This small molecule binds to this protein.
Small molecule (SMILES): c1ccc(-c2ccccc2)cc1

Binding-site contacts:
Ligand atom C6 contacts residue HIS233 of chain 1.O at 3.4 Å.
Ligand atom C3 contacts residue HIS233 of chain 1.O at 3.9 Å.
Ligand atom C16 contacts residue ALA234 of chain 1.O at 4.0 Å (hydrophobic).
Ligand atom C4 contacts residue PHE227 of chain 1.O at 3.9 Å (hydrophobic).
Ligand atom C15 contacts residue GLY321 of chain 1.O at 3.7 Å.
Ligand atom C1 contacts residue HIS323 of chain 1.O at 3.9 Å.
Ligand atom C2 contacts residue HIS233 of chain 1.O at 3.9 Å.
Ligand atom C14 contacts residue MET231 of chain 1.O at 4.5 Å (hydrophobic).
Ligand atom C2 contacts residue LEU333 of chain 1.O at 4.0 Å (hydrophobic).
Ligand atom C5 contacts residue PHE227 of chain 1.O at 3.9 Å (hydrophobic).
Ligand atom C1 contacts residue ASP230 of chain 1.O at 3.9 Å.
Ligand atom C13 contacts residue VAL287 of chain 1.O at 4.1 Å (hydrophobic).
Ligand atom C17 contacts residue ALA234 of chain 1.O at 4.2 Å (hydrophobic).
Ligand atom C5 contacts residue HIS233 of chain 1.O at 3.5 Å.
Ligand atom C1 contacts residue ALA234 of chain 1.O at 4.2 Å (hydrophobic).
Ligand atom C3 contacts residue LEU333 of chain 1.O at 3.5 Å (hydrophobic).
Ligand atom C6 contacts residue ASP230 of chain 1.O at 3.1 Å.
Ligand atom C14 contacts residue GLY321 of chain 1.O at 4.0 Å.
Ligand atom C12 contacts residue PHE336 of chain 1.O at 4.0 Å (hydrophobic).
Ligand atom C15 contacts residue MET231 of chain 1.O at 3.8 Å (hydrophobic).
Ligand atom C4 contacts residue LEU333 of chain 1.O at 3.8 Å (hydrophobic).
Ligand atom C5 contacts residue GLN226 of chain 1.O at 3.2 Å.
Ligand atom C17 contacts residue PHE336 of chain 1.O at 4.4 Å (hydrophobic).
Ligand atom C14 contacts residue PHE336 of chain 1.O at 3.7 Å (hydrophobic).
Ligand atom C15 contacts residue ALA234 of chain 1.O at 4.1 Å (hydrophobic).
Ligand atom C13 contacts residue PHE336 of chain 1.O at 3.6 Å (hydrophobic).
Ligand atom C1 contacts residue MET231 of chain 1.O at 3.9 Å (hydrophobic).
Ligand atom C6 contacts residue HIS323 of chain 1.O at 3.5 Å.
Ligand atom C12 contacts residue PHE378 of chain 1.O at 4.4 Å (hydrophobic).
Ligand atom C2 contacts residue ALA234 of chain 1.O at 4.3 Å (hydrophobic).
Ligand atom C5 contacts residue ASP230 of chain 1.O at 3.8 Å.
Ligand atom C4 contacts residue GLN226 of chain 1.O at 3.8 Å.
Ligand atom C12 contacts residue PHE384 of chain 1.O at 3.9 Å (hydrophobic).
Ligand atom C4 contacts residue HIS233 of chain 1.O at 3.7 Å.
Ligand atom C6 contacts residue GLN226 of chain 1.O at 3.7 Å.
Ligand atom C5 contacts residue HIS323 of chain 1.O at 3.7 Å.
Ligand atom C6 contacts residue MET231 of chain 1.O at 4.1 Å (hydrophobic).
Ligand atom C1 contacts residue HIS233 of chain 1.O at 3.6 Å.
Ligand atom C15 contacts residue PHE336 of chain 1.O at 4.2 Å (hydrophobic).
Ligand atom C4 contacts residue HIS323 of chain 1.O at 4.3 Å.

Sequence of chain 1.O:
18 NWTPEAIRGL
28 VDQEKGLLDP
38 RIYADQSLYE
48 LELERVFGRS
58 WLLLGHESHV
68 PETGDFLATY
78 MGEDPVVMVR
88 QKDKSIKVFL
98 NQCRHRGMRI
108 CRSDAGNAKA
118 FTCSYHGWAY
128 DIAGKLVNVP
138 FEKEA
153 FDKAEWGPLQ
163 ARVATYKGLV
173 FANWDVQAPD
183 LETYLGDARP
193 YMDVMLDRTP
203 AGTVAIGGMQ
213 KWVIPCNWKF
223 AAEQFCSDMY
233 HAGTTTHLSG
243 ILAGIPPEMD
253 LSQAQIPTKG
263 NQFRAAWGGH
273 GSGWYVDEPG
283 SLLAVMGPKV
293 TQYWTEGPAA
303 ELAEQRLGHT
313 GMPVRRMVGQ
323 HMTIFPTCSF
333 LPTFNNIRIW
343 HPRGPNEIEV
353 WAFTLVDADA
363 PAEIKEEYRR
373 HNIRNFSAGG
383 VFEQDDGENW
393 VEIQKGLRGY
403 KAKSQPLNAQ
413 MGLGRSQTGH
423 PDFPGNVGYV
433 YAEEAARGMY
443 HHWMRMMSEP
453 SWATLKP